This protein binds this small molecule.
Small molecule (SMILES): CC(=O)N[C@H]1[C@H](O[C@H]2[C@H](O)[C@@H](NC(C)=O)CO[C@@H]2CO)O[C@H](CO)[C@@H](O)[C@@H]1O

Binding-site contacts:
Ligand atom N2 contacts residue ASN53 of chain 1.B at 2.6 Å (h-bond).
Ligand atom C5 contacts residue ASN53 of chain 1.B at 3.7 Å.
Ligand atom C5 contacts residue LYS74 of chain 1.A at 4.3 Å.
Ligand atom O7 contacts residue ASN53 of chain 1.B at 3.5 Å (h-bond).
Ligand atom C2 contacts residue ASN53 of chain 1.B at 2.2 Å.
Ligand atom C6 contacts residue LYS74 of chain 1.A at 3.8 Å.
Ligand atom C7 contacts residue ASN53 of chain 1.B at 3.3 Å.
Ligand atom O3 contacts residue LYS74 of chain 1.A at 3.3 Å.
Ligand atom C8 contacts residue LYS74 of chain 1.A at 4.4 Å.
Ligand atom O5 contacts residue THR55 of chain 1.B at 4.5 Å.
Ligand atom C3 contacts residue LYS74 of chain 1.A at 4.0 Å.
Ligand atom C1 contacts residue LYS74 of chain 1.A at 4.5 Å.
Ligand atom C7 contacts residue LEU46 of chain 1.B at 4.3 Å (hydrophobic).
Ligand atom O5 contacts residue ASN53 of chain 1.B at 2.4 Å (h-bond).
Ligand atom C8 contacts residue LEU46 of chain 1.B at 3.8 Å (hydrophobic).
Ligand atom C1 contacts residue ASN53 of chain 1.B at 1.4 Å.
Ligand atom C3 contacts residue ASN53 of chain 1.B at 3.6 Å.
Ligand atom C4 contacts residue ASN53 of chain 1.B at 4.1 Å.
Ligand atom O4 contacts residue LYS74 of chain 1.A at 4.2 Å.
Ligand atom O6 contacts residue LYS74 of chain 1.A at 3.4 Å (salt-bridge).
Ligand atom N2 contacts residue LEU46 of chain 1.B at 4.3 Å.
Ligand atom O5 contacts residue LYS74 of chain 1.A at 3.6 Å (salt-bridge).

Sequence of chain 1.A:
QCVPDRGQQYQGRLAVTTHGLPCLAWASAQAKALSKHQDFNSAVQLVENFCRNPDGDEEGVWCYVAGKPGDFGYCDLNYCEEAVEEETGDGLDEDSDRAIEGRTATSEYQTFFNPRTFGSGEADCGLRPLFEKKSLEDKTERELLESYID

Sequence of chain 1.B:
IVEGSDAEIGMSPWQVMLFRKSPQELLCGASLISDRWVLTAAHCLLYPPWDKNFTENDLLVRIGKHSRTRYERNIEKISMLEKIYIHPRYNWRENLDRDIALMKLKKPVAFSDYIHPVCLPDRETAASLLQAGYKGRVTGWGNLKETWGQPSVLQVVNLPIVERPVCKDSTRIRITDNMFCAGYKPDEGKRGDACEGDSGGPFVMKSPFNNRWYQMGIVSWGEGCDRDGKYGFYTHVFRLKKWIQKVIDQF